Sequence of chain 2.A:
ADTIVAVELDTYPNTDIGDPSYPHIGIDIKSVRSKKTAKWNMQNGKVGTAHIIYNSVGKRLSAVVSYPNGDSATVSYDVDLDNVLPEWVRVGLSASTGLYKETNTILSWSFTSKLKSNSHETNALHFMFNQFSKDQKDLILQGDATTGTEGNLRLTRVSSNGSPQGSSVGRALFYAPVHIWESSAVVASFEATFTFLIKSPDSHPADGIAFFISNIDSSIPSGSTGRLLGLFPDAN

Binding-site contacts:
Ligand atom C4 contacts residue ARG228 of chain 2.A at 3.2 Å.
Ligand atom N1 contacts residue ASN14 of chain 2.A at 3.4 Å.
Ligand atom N6 contacts residue TYR12 of chain 2.A at 3.2 Å (h-bond).
Ligand atom N1 contacts residue THR15 of chain 2.A at 3.3 Å (h-bond).
Ligand atom C2 contacts residue ILE17 of chain 2.A at 4.4 Å (hydrophobic).
Ligand atom N3 contacts residue THR15 of chain 2.A at 4.0 Å.
Ligand atom N3 contacts residue ASP16 of chain 2.A at 3.4 Å.
Ligand atom N3 contacts residue ARG228 of chain 2.A at 3.4 Å (salt-bridge).
Ligand atom C2 contacts residue ASN14 of chain 2.A at 3.1 Å.
Ligand atom C8 contacts residue ARG228 of chain 2.A at 3.7 Å.
Ligand atom C2 contacts residue THR15 of chain 2.A at 3.0 Å.
Ligand atom C8 contacts residue ASN14 of chain 2.A at 3.5 Å.
Ligand atom C4 contacts residue ASP16 of chain 2.A at 4.2 Å.
Ligand atom C6 contacts residue TYR12 of chain 2.A at 4.2 Å (hydrophobic).
Ligand atom C5 contacts residue TYR12 of chain 2.A at 4.4 Å (hydrophobic).
Ligand atom N9 contacts residue ASN14 of chain 2.A at 3.6 Å (h-bond).
Ligand atom C6 contacts residue ASN14 of chain 2.A at 3.9 Å.
Ligand atom C6 contacts residue PRO13 of chain 2.A at 4.2 Å (hydrophobic).
Ligand atom N3 contacts residue ILE17 of chain 2.A at 4.2 Å.
Ligand atom C2 contacts residue ASP16 of chain 2.A at 3.0 Å.
Ligand atom N7 contacts residue TYR12 of chain 2.A at 4.4 Å.
Ligand atom N1 contacts residue PRO13 of chain 2.A at 4.0 Å.
Ligand atom N1 contacts residue ASP16 of chain 2.A at 3.6 Å.
Ligand atom C6 contacts residue THR15 of chain 2.A at 4.4 Å.
Ligand atom N7 contacts residue ASN14 of chain 2.A at 3.5 Å (h-bond).
Ligand atom C4 contacts residue ASN14 of chain 2.A at 3.5 Å.
Ligand atom C6 contacts residue ASP16 of chain 2.A at 4.3 Å.
Ligand atom N6 contacts residue PRO13 of chain 2.A at 4.1 Å.
Ligand atom N3 contacts residue ASN14 of chain 2.A at 3.5 Å.
Ligand atom C5 contacts residue ASN14 of chain 2.A at 3.4 Å.
Ligand atom N9 contacts residue ARG228 of chain 2.A at 2.6 Å (salt-bridge).

The protein below binds the small molecule below.
Small molecule (SMILES): Nc1ncnc2[nH]cnc12